This small molecule binds to this protein.
Small molecule (SMILES): CC(=O)N[C@H](C(=O)N[C@H](C(=O)N[C@@H](CC(=O)N(C)C)C(=O)N[C@@H](C)[C@H](O)C(F)(F)F)C(C)(C)C(=O)O)C(C)C

Sequence of chain 1.A:
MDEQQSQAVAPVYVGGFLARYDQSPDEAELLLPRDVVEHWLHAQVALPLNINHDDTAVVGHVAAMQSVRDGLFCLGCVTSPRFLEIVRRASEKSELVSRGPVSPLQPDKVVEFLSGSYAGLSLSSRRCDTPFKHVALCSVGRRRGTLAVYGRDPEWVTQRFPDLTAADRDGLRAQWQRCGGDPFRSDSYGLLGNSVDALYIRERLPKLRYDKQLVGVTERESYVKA

Binding-site contacts:
Ligand atom N contacts residue LEU133 of chain 1.A at 3.0 Å (h-bond).
Ligand atom C contacts residue ARG137 of chain 1.A at 3.6 Å.
Ligand atom C1 contacts residue SER132 of chain 1.A at 2.5 Å.
Ligand atom CH3 contacts residue ARG137 of chain 1.A at 3.5 Å.
Ligand atom O contacts residue GLY164 of chain 1.A at 3.3 Å.
Ligand atom FB2 contacts residue SER132 of chain 1.A at 3.0 Å.
Ligand atom CB contacts residue ARG166 of chain 1.A at 3.1 Å.
Ligand atom CG contacts residue SER134 of chain 1.A at 3.6 Å.
Ligand atom CG contacts residue HIS63 of chain 1.A at 3.5 Å.
Ligand atom N contacts residue HIS63 of chain 1.A at 3.6 Å (h-bond).
Ligand atom O contacts residue ARG165 of chain 1.A at 3.4 Å (salt-bridge).
Ligand atom C contacts residue SER132 of chain 1.A at 1.4 Å.
Ligand atom CA contacts residue SER135 of chain 1.A at 3.3 Å.
Ligand atom C contacts residue SER135 of chain 1.A at 3.5 Å.
Ligand atom O contacts residue LEU133 of chain 1.A at 3.5 Å (h-bond).
Ligand atom CG1 contacts residue SER134 of chain 1.A at 3.4 Å.
Ligand atom CB contacts residue HIS63 of chain 1.A at 3.5 Å.
Ligand atom OD2 contacts residue ARG137 of chain 1.A at 3.2 Å.
Ligand atom N contacts residue ARG137 of chain 1.A at 3.5 Å (salt-bridge).
Ligand atom O contacts residue SER134 of chain 1.A at 3.4 Å.
Ligand atom FB1 contacts residue SER132 of chain 1.A at 3.6 Å.
Ligand atom O contacts residue SER132 of chain 1.A at 2.3 Å (h-bond).
Ligand atom FB1 contacts residue ARG165 of chain 1.A at 3.3 Å.
Ligand atom CG1 contacts residue SER135 of chain 1.A at 3.2 Å.
Ligand atom FB3 contacts residue SER132 of chain 1.A at 2.7 Å.
Ligand atom N contacts residue SER132 of chain 1.A at 2.7 Å (h-bond).
Ligand atom CA contacts residue LEU133 of chain 1.A at 3.7 Å (hydrophobic).
Ligand atom FB3 contacts residue HIS63 of chain 1.A at 2.9 Å.
Ligand atom CB contacts residue SER132 of chain 1.A at 3.1 Å.
Ligand atom OD1 contacts residue SER134 of chain 1.A at 2.5 Å (h-bond).
Ligand atom C contacts residue SER132 of chain 1.A at 3.7 Å.
Ligand atom O contacts residue ARG136 of chain 1.A at 3.3 Å.
Ligand atom CA contacts residue SER132 of chain 1.A at 2.4 Å.
Ligand atom N contacts residue SER135 of chain 1.A at 2.7 Å (h-bond).
Ligand atom O contacts residue SER135 of chain 1.A at 3.1 Å (h-bond).
Ligand atom O contacts residue ARG137 of chain 1.A at 2.9 Å (salt-bridge).
Ligand atom O contacts residue ARG165 of chain 1.A at 2.9 Å (salt-bridge).
Ligand atom O contacts residue ARG137 of chain 1.A at 3.7 Å.
Ligand atom OD1 contacts residue GLU31 of chain 1.A at 2.9 Å (salt-bridge).
Ligand atom CG2 contacts residue SER135 of chain 1.A at 3.2 Å.